The protein below binds the small molecule below.
Small molecule (SMILES): CC1(C)S[C@H]([C@H](NC(=O)[C@H](N)c2ccccc2)C(=O)O)N[C@H]1C(=O)O

Binding-site contacts:
Ligand atom C8 contacts residue GLN97 of chain 1.A at 3.5 Å.
Ligand atom C12 contacts residue ZN1 of chain 1.C at 3.4 Å.
Ligand atom C13 contacts residue ZN1 of chain 1.C at 3.8 Å.
Ligand atom O4 contacts residue HIS94 of chain 1.A at 3.6 Å (h-bond).
Ligand atom OXT contacts residue ZN1 of chain 1.D at 3.2 Å.
Ligand atom O2 contacts residue GLY193 of chain 1.A at 3.5 Å.
Ligand atom C11 contacts residue GLN97 of chain 1.A at 3.7 Å.
Ligand atom OXT contacts residue HIS96 of chain 1.A at 2.9 Å (h-bond).
Ligand atom C7 contacts residue GLN97 of chain 1.A at 3.2 Å.
Ligand atom O4 contacts residue HIS163 of chain 1.A at 3.1 Å (h-bond).
Ligand atom O2 contacts residue ASN194 of chain 1.A at 3.5 Å (h-bond).
Ligand atom O1 contacts residue ZN1 of chain 1.C at 1.9 Å.
Ligand atom O4 contacts residue ZN1 of chain 1.C at 3.5 Å.
Ligand atom C9 contacts residue GLU126 of chain 1.A at 3.8 Å.
Ligand atom C2 contacts residue HIS224 of chain 1.A at 3.3 Å.
Ligand atom C5 contacts residue GLN97 of chain 1.A at 3.5 Å.
Ligand atom O1 contacts residue CYS182 of chain 1.A at 3.3 Å (h-bond).
Ligand atom C3 contacts residue TRP67 of chain 1.A at 3.7 Å (hydrophobic).
Ligand atom N3 contacts residue ZN1 of chain 1.C at 2.7 Å.
Ligand atom C16 contacts residue ZN1 of chain 1.C at 3.8 Å.
Ligand atom C14 contacts residue ASP98 of chain 1.A at 3.7 Å.
Ligand atom O4 contacts residue ASP98 of chain 1.A at 3.4 Å (salt-bridge).
Ligand atom C16 contacts residue HIS224 of chain 1.A at 3.3 Å.
Ligand atom O3 contacts residue ASP98 of chain 1.A at 2.9 Å (salt-bridge).
Ligand atom O1 contacts residue HIS224 of chain 1.A at 2.5 Å (h-bond).
Ligand atom S1 contacts residue ASN194 of chain 1.A at 3.5 Å.
Ligand atom O3 contacts residue GLN97 of chain 1.A at 3.3 Å (h-bond).
Ligand atom O4 contacts residue ZN1 of chain 1.D at 1.9 Å.
Ligand atom OXT contacts residue ASN194 of chain 1.A at 3.0 Å (h-bond).
Ligand atom C2 contacts residue ZN1 of chain 1.C at 3.0 Å.
Ligand atom O2 contacts residue LYS185 of chain 1.A at 2.4 Å (salt-bridge).
Ligand atom O1 contacts residue LYS185 of chain 1.A at 3.5 Å (salt-bridge).
Ligand atom O3 contacts residue TRP67 of chain 1.A at 3.2 Å.
Ligand atom C15 contacts residue HIS96 of chain 1.A at 3.1 Å.
Ligand atom C4 contacts residue GLN97 of chain 1.A at 3.8 Å.
Ligand atom O4 contacts residue HIS96 of chain 1.A at 2.8 Å (h-bond).
Ligand atom C2 contacts residue LYS185 of chain 1.A at 3.3 Å.
Ligand atom C7 contacts residue HIS96 of chain 1.A at 3.8 Å.
Ligand atom C15 contacts residue ZN1 of chain 1.D at 2.9 Å.
Ligand atom C8 contacts residue HIS96 of chain 1.A at 3.3 Å.

Sequence of chain 1.A:
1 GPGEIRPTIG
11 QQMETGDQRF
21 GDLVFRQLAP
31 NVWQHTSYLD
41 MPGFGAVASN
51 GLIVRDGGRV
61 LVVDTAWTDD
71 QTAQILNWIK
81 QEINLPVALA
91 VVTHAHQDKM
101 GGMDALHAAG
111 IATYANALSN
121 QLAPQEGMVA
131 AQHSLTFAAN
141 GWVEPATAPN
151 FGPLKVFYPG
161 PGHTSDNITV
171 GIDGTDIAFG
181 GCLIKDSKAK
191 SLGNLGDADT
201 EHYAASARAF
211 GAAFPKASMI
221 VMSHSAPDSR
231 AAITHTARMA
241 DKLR